Sequence of chain 1.E:
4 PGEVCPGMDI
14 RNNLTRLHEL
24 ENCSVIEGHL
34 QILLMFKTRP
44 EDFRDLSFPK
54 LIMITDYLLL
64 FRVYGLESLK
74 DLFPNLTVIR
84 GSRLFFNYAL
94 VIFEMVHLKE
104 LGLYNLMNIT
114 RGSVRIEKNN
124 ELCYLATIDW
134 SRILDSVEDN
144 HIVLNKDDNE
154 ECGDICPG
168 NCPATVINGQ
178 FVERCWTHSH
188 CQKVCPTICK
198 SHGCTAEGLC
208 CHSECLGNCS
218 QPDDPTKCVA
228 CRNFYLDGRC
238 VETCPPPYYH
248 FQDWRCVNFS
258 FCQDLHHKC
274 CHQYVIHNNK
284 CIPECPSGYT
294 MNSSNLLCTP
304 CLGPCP

A protein and the small-molecule ligand that binds it are described below.
Small molecule (SMILES): CC(=O)N[C@H]1[C@H](O[C@H]2[C@H](O)[C@@H](NC(C)=O)CO[C@@H]2CO[C@@H]2O[C@@H](C)[C@@H](O)[C@@H](O)[C@@H]2O)O[C@H](CO)[C@@H](O[C@@H]2O[C@H](CO)[C@@H](O)[C@H](O)[C@@H]2O)[C@@H]1O

Binding-site contacts:
Ligand atom C5 contacts residue GLU24 of chain 1.E at 4.0 Å.
Ligand atom C8 contacts residue ASN25 of chain 1.E at 4.5 Å.
Ligand atom O7 contacts residue ASN25 of chain 1.E at 3.2 Å (h-bond).
Ligand atom C1 contacts residue GLU24 of chain 1.E at 3.5 Å.
Ligand atom C5 contacts residue ASN25 of chain 1.E at 3.7 Å.
Ligand atom N2 contacts residue ASN25 of chain 1.E at 2.9 Å (h-bond).
Ligand atom O7 contacts residue GLU6 of chain 1.E at 3.6 Å.
Ligand atom C1 contacts residue ASN25 of chain 1.E at 1.4 Å.
Ligand atom O5 contacts residue ASN25 of chain 1.E at 2.3 Å (h-bond).
Ligand atom C2 contacts residue GLU24 of chain 1.E at 4.3 Å.
Ligand atom C2 contacts residue ASN25 of chain 1.E at 2.4 Å.
Ligand atom N2 contacts residue GLU24 of chain 1.E at 4.4 Å.
Ligand atom C7 contacts residue ASN25 of chain 1.E at 3.3 Å.
Ligand atom C3 contacts residue GLU24 of chain 1.E at 4.2 Å.
Ligand atom C3 contacts residue ASN25 of chain 1.E at 3.8 Å.
Ligand atom C8 contacts residue GLU22 of chain 1.E at 4.2 Å.
Ligand atom C4 contacts residue ASN25 of chain 1.E at 4.2 Å.
Ligand atom O5 contacts residue GLU24 of chain 1.E at 4.0 Å.